Binding-site contacts:
Ligand atom O7 contacts residue GLN345 of chain 3.B at 2.8 Å (h-bond).
Ligand atom O5 contacts residue PHE240 of chain 3.B at 3.6 Å.
Ligand atom C8 contacts residue VAL200 of chain 3.B at 3.3 Å (hydrophobic).
Ligand atom C4 contacts residue ASP243 of chain 3.B at 3.3 Å.
Ligand atom C7 contacts residue VAL200 of chain 3.B at 3.6 Å (hydrophobic).
Ligand atom O3 contacts residue SER202 of chain 3.B at 2.8 Å (h-bond).
Ligand atom C6 contacts residue ASP243 of chain 3.B at 3.2 Å.
Ligand atom O6 contacts residue PHE240 of chain 3.B at 3.5 Å.
Ligand atom C3 contacts residue ASN341 of chain 3.B at 3.7 Å.
Ligand atom O7 contacts residue VAL200 of chain 3.B at 3.6 Å.
Ligand atom C2 contacts residue SER202 of chain 3.B at 4.0 Å.
Ligand atom O3 contacts residue GLN201 of chain 3.B at 3.3 Å.
Ligand atom C5 contacts residue ASP243 of chain 3.B at 3.8 Å.
Ligand atom O6 contacts residue PHE240 of chain 3.B at 3.5 Å.
Ligand atom O2 contacts residue ARG237 of chain 3.B at 3.1 Å (salt-bridge).
Ligand atom O6 contacts residue ASP243 of chain 3.B at 2.8 Å (salt-bridge).
Ligand atom O6 contacts residue ASN244 of chain 3.B at 3.9 Å.
Ligand atom C3 contacts residue ASN289 of chain 3.B at 3.5 Å.
Ligand atom C4 contacts residue SER202 of chain 3.B at 4.0 Å.
Ligand atom O3 contacts residue ASN289 of chain 3.B at 3.8 Å.
Ligand atom O6 contacts residue LYS239 of chain 3.B at 3.6 Å (salt-bridge).
Ligand atom O4 contacts residue ASP243 of chain 3.B at 2.9 Å (salt-bridge).
Ligand atom C1 contacts residue PHE240 of chain 3.B at 3.9 Å (hydrophobic).
Ligand atom C4 contacts residue PHE240 of chain 3.B at 3.7 Å (hydrophobic).
Ligand atom C6 contacts residue PHE240 of chain 3.B at 3.9 Å (hydrophobic).
Ligand atom C2 contacts residue PHE240 of chain 3.B at 3.9 Å (hydrophobic).
Ligand atom C6 contacts residue LYS239 of chain 3.B at 2.9 Å.
Ligand atom C7 contacts residue SER291 of chain 3.B at 3.4 Å.
Ligand atom O3 contacts residue ASN244 of chain 3.B at 3.4 Å (h-bond).
Ligand atom C7 contacts residue GLN345 of chain 3.B at 3.8 Å.
Ligand atom O5 contacts residue PHE240 of chain 3.B at 4.0 Å.
Ligand atom C2 contacts residue ARG237 of chain 3.B at 3.6 Å.
Ligand atom O3 contacts residue LYS239 of chain 3.B at 3.8 Å.
Ligand atom C2 contacts residue ASN341 of chain 3.B at 3.8 Å.
Ligand atom O3 contacts residue ASN341 of chain 3.B at 2.6 Å (h-bond).
Ligand atom O4 contacts residue PHE343 of chain 3.B at 3.6 Å.
Ligand atom O2 contacts residue ASN341 of chain 3.B at 3.4 Å (h-bond).
Ligand atom C2 contacts residue GLN345 of chain 3.B at 4.0 Å.
Ligand atom O1 contacts residue SER291 of chain 3.B at 2.8 Å (h-bond).
Ligand atom O2 contacts residue ALA292 of chain 3.B at 3.6 Å.

Sequence of chain 3.B:
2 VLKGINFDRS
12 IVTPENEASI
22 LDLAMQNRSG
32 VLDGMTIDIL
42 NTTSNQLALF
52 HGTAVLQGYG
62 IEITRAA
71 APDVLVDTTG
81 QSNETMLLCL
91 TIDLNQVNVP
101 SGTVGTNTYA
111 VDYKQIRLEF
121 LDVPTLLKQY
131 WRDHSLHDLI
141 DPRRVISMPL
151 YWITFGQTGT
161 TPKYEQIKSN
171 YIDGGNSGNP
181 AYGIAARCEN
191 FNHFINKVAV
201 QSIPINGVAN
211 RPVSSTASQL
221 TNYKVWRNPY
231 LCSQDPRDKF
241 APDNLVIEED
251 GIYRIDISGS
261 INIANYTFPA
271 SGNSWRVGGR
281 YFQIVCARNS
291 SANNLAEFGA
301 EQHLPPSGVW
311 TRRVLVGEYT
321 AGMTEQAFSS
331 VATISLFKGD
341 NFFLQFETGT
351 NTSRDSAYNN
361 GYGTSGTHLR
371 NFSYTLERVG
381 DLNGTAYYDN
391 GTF

The small molecule below binds the protein below.
Small molecule (SMILES): CO[C@H]1O[C@H](CO[C@@H]2O[C@@H]([C@H](O)CO)[C@H](O)[C@H]2O[C@@H]2O[C@H](CO)[C@@H](O)[C@H](O)[C@H]2NC(C)=O)[C@@H](O)[C@H](O)[C@H]1O